Binding-site contacts:
Ligand atom CD contacts residue HIS120 of chain 1.D at 4.4 Å.
Ligand atom NH1 contacts residue ASP301 of chain 1.C at 3.4 Å (salt-bridge).
Ligand atom CB contacts residue TYR499 of chain 1.C at 3.5 Å (hydrophobic).
Ligand atom C contacts residue ARG414 of chain 1.C at 3.8 Å.
Ligand atom OB contacts residue SER436 of chain 1.C at 3.3 Å (h-bond).
Ligand atom OB contacts residue HIS120 of chain 1.D at 3.7 Å.
Ligand atom CA contacts residue HIS120 of chain 1.D at 3.6 Å.
Ligand atom CZ contacts residue ASP301 of chain 1.C at 4.0 Å.
Ligand atom OB contacts residue ILE410 of chain 1.C at 4.2 Å.
Ligand atom CG contacts residue TYR499 of chain 1.C at 4.3 Å (hydrophobic).
Ligand atom CG contacts residue HIS120 of chain 1.D at 3.5 Å.
Ligand atom CG contacts residue ASP301 of chain 1.C at 3.8 Å.
Ligand atom CZ contacts residue ARG303 of chain 1.C at 4.2 Å.
Ligand atom CD contacts residue ARG36 of chain 1.D at 4.4 Å.
Ligand atom CB contacts residue HIS120 of chain 1.D at 4.1 Å.
Ligand atom CD contacts residue ASP301 of chain 1.C at 4.0 Å.
Ligand atom CA contacts residue TYR271 of chain 1.C at 4.4 Å (hydrophobic).
Ligand atom OA contacts residue LEU495 of chain 1.C at 4.1 Å.
Ligand atom CD contacts residue TYR499 of chain 1.C at 4.0 Å (hydrophobic).
Ligand atom CG contacts residue TYR271 of chain 1.C at 4.0 Å (hydrophobic).
Ligand atom NE contacts residue ASP301 of chain 1.C at 3.2 Å (salt-bridge).
Ligand atom C contacts residue SER436 of chain 1.C at 4.4 Å.
Ligand atom OB contacts residue ARG414 of chain 1.C at 3.0 Å (salt-bridge).
Ligand atom OA contacts residue ARG414 of chain 1.C at 3.8 Å.
Ligand atom C contacts residue HIS120 of chain 1.D at 3.9 Å.
Ligand atom CB contacts residue TYR271 of chain 1.C at 3.6 Å (hydrophobic).
Ligand atom CD contacts residue TYR271 of chain 1.C at 4.2 Å (hydrophobic).
Ligand atom OA contacts residue HIS415 of chain 1.C at 4.4 Å.
Ligand atom NH1 contacts residue ARG303 of chain 1.C at 3.4 Å (salt-bridge).
Ligand atom OA contacts residue TYR271 of chain 1.C at 3.3 Å (h-bond).
Ligand atom C contacts residue TYR271 of chain 1.C at 4.3 Å (hydrophobic).
Ligand atom C contacts residue LEU495 of chain 1.C at 4.4 Å (hydrophobic).
Ligand atom CA contacts residue GLN121 of chain 1.D at 4.0 Å.
Ligand atom CB contacts residue ARG36 of chain 1.D at 3.9 Å.

The protein below binds the small molecule below.
Small molecule (SMILES): [H]/N=C(/N)NCCCCC(=O)O

Sequence of chain 1.C:
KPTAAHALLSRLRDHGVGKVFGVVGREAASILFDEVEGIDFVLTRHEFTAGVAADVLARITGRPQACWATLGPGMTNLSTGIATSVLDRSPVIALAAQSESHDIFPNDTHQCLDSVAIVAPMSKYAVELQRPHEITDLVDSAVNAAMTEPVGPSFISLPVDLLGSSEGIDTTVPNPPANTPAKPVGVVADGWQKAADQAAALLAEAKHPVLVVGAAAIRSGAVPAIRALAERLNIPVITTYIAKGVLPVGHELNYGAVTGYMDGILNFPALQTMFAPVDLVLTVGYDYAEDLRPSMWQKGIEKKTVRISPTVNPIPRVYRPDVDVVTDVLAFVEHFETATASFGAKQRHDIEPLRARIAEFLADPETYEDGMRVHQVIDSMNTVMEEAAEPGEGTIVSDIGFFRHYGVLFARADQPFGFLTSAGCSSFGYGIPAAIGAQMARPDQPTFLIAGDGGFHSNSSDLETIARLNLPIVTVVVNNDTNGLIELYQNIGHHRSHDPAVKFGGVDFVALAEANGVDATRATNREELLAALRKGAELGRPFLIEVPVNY

Sequence of chain 1.D:
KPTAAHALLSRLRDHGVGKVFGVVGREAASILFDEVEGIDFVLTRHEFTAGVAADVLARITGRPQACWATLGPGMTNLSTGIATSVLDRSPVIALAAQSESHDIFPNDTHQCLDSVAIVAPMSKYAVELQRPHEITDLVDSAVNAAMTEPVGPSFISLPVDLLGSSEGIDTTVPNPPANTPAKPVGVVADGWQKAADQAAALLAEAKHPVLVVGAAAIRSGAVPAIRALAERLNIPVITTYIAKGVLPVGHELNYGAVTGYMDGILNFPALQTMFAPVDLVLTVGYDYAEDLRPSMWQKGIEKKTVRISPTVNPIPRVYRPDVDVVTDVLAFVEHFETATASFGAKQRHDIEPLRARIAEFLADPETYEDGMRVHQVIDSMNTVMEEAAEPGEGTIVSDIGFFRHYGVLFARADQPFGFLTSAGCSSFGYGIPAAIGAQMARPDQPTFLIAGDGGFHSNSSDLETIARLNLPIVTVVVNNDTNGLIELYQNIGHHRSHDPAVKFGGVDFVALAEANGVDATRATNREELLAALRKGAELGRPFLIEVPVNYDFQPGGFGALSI